Sequence of chain 1.C:
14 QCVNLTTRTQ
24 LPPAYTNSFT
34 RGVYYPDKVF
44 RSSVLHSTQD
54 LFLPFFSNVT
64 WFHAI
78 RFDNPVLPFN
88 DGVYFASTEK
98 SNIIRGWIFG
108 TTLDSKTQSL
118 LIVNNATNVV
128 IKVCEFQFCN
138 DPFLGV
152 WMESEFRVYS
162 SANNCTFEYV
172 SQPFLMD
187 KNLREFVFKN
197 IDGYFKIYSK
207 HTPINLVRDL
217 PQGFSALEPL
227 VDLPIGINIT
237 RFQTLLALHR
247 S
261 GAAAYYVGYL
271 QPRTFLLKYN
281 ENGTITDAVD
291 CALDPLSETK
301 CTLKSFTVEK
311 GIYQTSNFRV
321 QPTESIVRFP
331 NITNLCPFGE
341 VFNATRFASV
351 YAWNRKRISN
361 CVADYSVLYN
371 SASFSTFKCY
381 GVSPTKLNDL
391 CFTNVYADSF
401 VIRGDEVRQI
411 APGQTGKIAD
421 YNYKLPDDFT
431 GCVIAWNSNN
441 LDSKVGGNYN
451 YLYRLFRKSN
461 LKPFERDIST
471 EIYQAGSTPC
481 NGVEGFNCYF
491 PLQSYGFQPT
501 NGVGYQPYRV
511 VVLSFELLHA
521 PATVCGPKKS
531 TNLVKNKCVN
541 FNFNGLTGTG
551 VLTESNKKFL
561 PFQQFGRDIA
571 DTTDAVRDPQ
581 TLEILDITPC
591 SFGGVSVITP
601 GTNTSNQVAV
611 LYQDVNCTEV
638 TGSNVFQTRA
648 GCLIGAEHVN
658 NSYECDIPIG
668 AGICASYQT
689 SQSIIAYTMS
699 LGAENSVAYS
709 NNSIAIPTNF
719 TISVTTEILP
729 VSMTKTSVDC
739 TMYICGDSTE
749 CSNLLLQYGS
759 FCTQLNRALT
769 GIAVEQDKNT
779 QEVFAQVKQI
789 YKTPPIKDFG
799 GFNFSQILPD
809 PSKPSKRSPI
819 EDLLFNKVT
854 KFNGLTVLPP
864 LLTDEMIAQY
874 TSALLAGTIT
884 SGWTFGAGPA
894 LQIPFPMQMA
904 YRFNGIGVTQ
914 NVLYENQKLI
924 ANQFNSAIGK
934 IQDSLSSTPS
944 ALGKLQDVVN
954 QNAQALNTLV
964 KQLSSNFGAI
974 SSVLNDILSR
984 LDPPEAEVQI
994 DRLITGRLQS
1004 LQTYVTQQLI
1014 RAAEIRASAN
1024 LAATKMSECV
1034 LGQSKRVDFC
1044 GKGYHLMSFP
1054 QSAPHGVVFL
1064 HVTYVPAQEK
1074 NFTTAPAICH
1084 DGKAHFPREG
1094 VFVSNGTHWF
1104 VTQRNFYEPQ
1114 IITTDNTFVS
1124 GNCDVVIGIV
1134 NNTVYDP

Binding-site contacts:
Ligand atom O7 contacts residue ASN717 of chain 1.C at 3.3 Å (h-bond).
Ligand atom C6 contacts residue THR719 of chain 1.C at 4.3 Å.
Ligand atom C8 contacts residue LEU922 of chain 1.C at 4.4 Å (hydrophobic).
Ligand atom C3 contacts residue LEU922 of chain 1.C at 3.7 Å (hydrophobic).
Ligand atom C1 contacts residue ASN717 of chain 1.C at 1.4 Å.
Ligand atom O4 contacts residue LEU922 of chain 1.C at 4.0 Å.
Ligand atom O5 contacts residue ASN717 of chain 1.C at 2.4 Å (h-bond).
Ligand atom O6 contacts residue THR719 of chain 1.C at 3.8 Å.
Ligand atom C4 contacts residue LEU922 of chain 1.C at 4.1 Å (hydrophobic).
Ligand atom C7 contacts residue ASN925 of chain 1.C at 4.2 Å.
Ligand atom C2 contacts residue ASN717 of chain 1.C at 2.4 Å.
Ligand atom O7 contacts residue LEU922 of chain 1.C at 3.7 Å.
Ligand atom O6 contacts residue GLN926 of chain 1.C at 4.5 Å.
Ligand atom C8 contacts residue GLN926 of chain 1.C at 3.7 Å.
Ligand atom C8 contacts residue ASN717 of chain 1.C at 4.3 Å.
Ligand atom N2 contacts residue ASN717 of chain 1.C at 2.8 Å (h-bond).
Ligand atom C1 contacts residue LEU922 of chain 1.C at 3.8 Å (hydrophobic).
Ligand atom C5 contacts residue LEU922 of chain 1.C at 3.9 Å (hydrophobic).
Ligand atom C2 contacts residue LEU922 of chain 1.C at 4.1 Å (hydrophobic).
Ligand atom C6 contacts residue GLN926 of chain 1.C at 3.6 Å.
Ligand atom C4 contacts residue ASN717 of chain 1.C at 4.2 Å.
Ligand atom C3 contacts residue ASN717 of chain 1.C at 3.7 Å.
Ligand atom O5 contacts residue GLN926 of chain 1.C at 4.1 Å.
Ligand atom C7 contacts residue ASN717 of chain 1.C at 3.2 Å.
Ligand atom N2 contacts residue LEU922 of chain 1.C at 4.2 Å.
Ligand atom C5 contacts residue GLN926 of chain 1.C at 3.8 Å.
Ligand atom O5 contacts residue THR719 of chain 1.C at 4.5 Å.
Ligand atom C8 contacts residue ASN925 of chain 1.C at 3.8 Å.
Ligand atom O7 contacts residue ASN925 of chain 1.C at 3.6 Å.
Ligand atom O5 contacts residue LEU922 of chain 1.C at 4.3 Å.
Ligand atom C5 contacts residue ASN717 of chain 1.C at 3.6 Å.

This small molecule binds to this protein.
Small molecule (SMILES): CC(=O)N[C@H]1[C@H](O[C@H]2[C@H](O)[C@@H](NC(C)=O)CO[C@@H]2CO)O[C@H](CO)[C@@H](O)[C@@H]1O